Binding-site contacts:
Ligand atom P contacts residue FE21 of chain 1.Y at 3.5 Å.
Ligand atom C5 contacts residue C7 of chain 1.H at 3.1 Å.
Ligand atom C2 contacts residue ASP205 of chain 1.D at 3.1 Å.
Ligand atom O2' contacts residue PHE202 of chain 1.D at 3.5 Å.
Ligand atom N3 contacts residue C7 of chain 1.H at 3.0 Å (h-bond).
Ligand atom C6 contacts residue C7 of chain 1.H at 3.4 Å.
Ligand atom OP1 contacts residue ASP45 of chain 1.D at 3.4 Å (salt-bridge).
Ligand atom P contacts residue A6 of chain 1.H at 2.6 Å.
Ligand atom O4 contacts residue GLY201 of chain 1.D at 3.3 Å.
Ligand atom C4' contacts residue A5 of chain 1.H at 3.3 Å.
Ligand atom O6 contacts residue LEU209 of chain 1.D at 3.1 Å.
Ligand atom OP2 contacts residue HIS230 of chain 1.D at 3.0 Å (h-bond).
Ligand atom OP2 contacts residue ASN90 of chain 1.D at 2.8 Å (h-bond).
Ligand atom OP1 contacts residue HIS232 of chain 1.D at 3.0 Å (h-bond).
Ligand atom N9 contacts residue C7 of chain 1.H at 3.5 Å.
Ligand atom OP3 contacts residue C7 of chain 1.H at 3.4 Å.
Ligand atom OP2 contacts residue ASP45 of chain 1.D at 3.4 Å (salt-bridge).
Ligand atom OP3 contacts residue A6 of chain 1.H at 1.4 Å.
Ligand atom O2 contacts residue HIS232 of chain 1.D at 3.3 Å (h-bond).
Ligand atom OP1 contacts residue ZN1 of chain 1.Z at 2.6 Å.
Ligand atom N7 contacts residue C7 of chain 1.H at 3.4 Å (h-bond).
Ligand atom C5' contacts residue A6 of chain 1.H at 3.3 Å.
Ligand atom O4 contacts residue LYS249 of chain 1.D at 3.1 Å.
Ligand atom N1 contacts residue C7 of chain 1.H at 3.4 Å (h-bond).
Ligand atom N2 contacts residue ASP205 of chain 1.D at 2.5 Å (salt-bridge).
Ligand atom C2 contacts residue C7 of chain 1.H at 3.1 Å.
Ligand atom C4 contacts residue C7 of chain 1.H at 3.2 Å.
Ligand atom N1 contacts residue ASP205 of chain 1.D at 2.9 Å (salt-bridge).
Ligand atom OP2 contacts residue FE21 of chain 1.Y at 2.3 Å.
Ligand atom OP2 contacts residue HIS232 of chain 1.D at 2.8 Å (h-bond).
Ligand atom O5' contacts residue HIS232 of chain 1.D at 3.4 Å.
Ligand atom OP1 contacts residue A6 of chain 1.H at 3.1 Å.
Ligand atom OP3 contacts residue ASN90 of chain 1.D at 3.5 Å (h-bond).
Ligand atom N7 contacts residue HIS230 of chain 1.D at 3.5 Å (h-bond).
Ligand atom C8 contacts residue HIS230 of chain 1.D at 3.2 Å.
Ligand atom OP1 contacts residue HIS16 of chain 1.D at 2.9 Å (h-bond).
Ligand atom O5' contacts residue A6 of chain 1.H at 3.1 Å.
Ligand atom O2 contacts residue ASN254 of chain 1.D at 3.2 Å (h-bond).
Ligand atom C6 contacts residue LEU209 of chain 1.D at 3.4 Å (hydrophobic).
Ligand atom O4' contacts residue C7 of chain 1.H at 3.4 Å.

The small molecule below binds the protein below.
Small molecule (SMILES): Nc1nc(=O)c2ncn([C@@H]3O[C@H](COP(=O)(O)O)[C@@H](O[P](=O)(O)OC[C@H]4O[C@@H](n5ccc(=O)[nH]c5=O)[C@H](O)[C@@H]4O[P](=O)(O)OC[C@H]4O[C@@H](n5cnc6c(N)ncnc65)[C@H](O)[C@@H]4O[P](=O)(O)OC[C@H]4O[C@@H](n5ccc(=O)[nH]c5=O)[C@H](O)[C@@H]4OP(=O)(O)O)[C@H]3O)c2[nH]1

Sequence of chain 1.D:
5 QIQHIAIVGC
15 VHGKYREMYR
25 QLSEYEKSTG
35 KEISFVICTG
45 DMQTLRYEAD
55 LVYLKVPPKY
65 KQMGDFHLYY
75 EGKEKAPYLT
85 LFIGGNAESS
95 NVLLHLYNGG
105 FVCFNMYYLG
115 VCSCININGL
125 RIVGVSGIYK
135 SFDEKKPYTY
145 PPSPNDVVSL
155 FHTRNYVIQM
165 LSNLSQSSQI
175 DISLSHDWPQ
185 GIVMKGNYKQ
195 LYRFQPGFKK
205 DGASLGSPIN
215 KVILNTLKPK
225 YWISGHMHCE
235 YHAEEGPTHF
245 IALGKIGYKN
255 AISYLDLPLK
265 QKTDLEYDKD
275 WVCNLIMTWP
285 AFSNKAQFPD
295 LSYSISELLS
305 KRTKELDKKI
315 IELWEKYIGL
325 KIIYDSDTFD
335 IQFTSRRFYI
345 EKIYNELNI